A small-molecule ligand and the protein it binds are described below.
Small molecule (SMILES): Nc1ncnc2c1ncn2[C@@H]1O[C@H](CO[P](=O)(O)O[P](=O)(O)NP(=O)(O)O)[C@@H](O)[C@H]1O

Binding-site contacts:
Ligand atom O1G contacts residue THR98 of chain 2.D at 3.2 Å (h-bond).
Ligand atom N3B contacts residue THR97 of chain 2.D at 3.0 Å (h-bond).
Ligand atom PG contacts residue THR97 of chain 2.D at 3.2 Å.
Ligand atom O5' contacts residue GLY44 of chain 2.D at 2.9 Å (h-bond).
Ligand atom O2B contacts residue THR98 of chain 2.D at 3.5 Å.
Ligand atom O2B contacts residue LEU43 of chain 2.D at 3.5 Å.
Ligand atom O5' contacts residue LEU43 of chain 2.D at 3.5 Å.
Ligand atom O1A contacts residue THR42 of chain 2.D at 2.9 Å (h-bond).
Ligand atom O2B contacts residue THR99 of chain 2.D at 2.6 Å (h-bond).
Ligand atom N3B contacts residue GLY96 of chain 2.D at 3.4 Å (h-bond).
Ligand atom O1B contacts residue GLY96 of chain 2.D at 3.0 Å (h-bond).
Ligand atom C5 contacts residue PRO45 of chain 2.D at 3.4 Å (hydrophobic).
Ligand atom O2A contacts residue MG1 of chain 2.K at 2.2 Å.
Ligand atom O2G contacts residue ASP95 of chain 2.D at 3.6 Å.
Ligand atom O1B contacts residue MG1 of chain 2.K at 3.1 Å.
Ligand atom O4' contacts residue GLY44 of chain 2.D at 3.5 Å.
Ligand atom O1A contacts residue LEU43 of chain 2.D at 3.3 Å.
Ligand atom O2' contacts residue GLU496 of chain 2.D at 3.0 Å (salt-bridge).
Ligand atom O2' contacts residue GLY411 of chain 2.D at 3.1 Å (h-bond).
Ligand atom N3B contacts residue THR98 of chain 2.D at 3.0 Å (h-bond).
Ligand atom N6 contacts residue ILE494 of chain 2.D at 3.2 Å.
Ligand atom N3 contacts residue GLY411 of chain 2.D at 3.4 Å.
Ligand atom O1G contacts residue CYS65 of chain 2.D at 3.4 Å (h-bond).
Ligand atom PB contacts residue GLY96 of chain 2.D at 3.5 Å.
Ligand atom O3A contacts residue LEU43 of chain 2.D at 3.5 Å.
Ligand atom O3G contacts residue ASP95 of chain 2.D at 3.3 Å (salt-bridge).
Ligand atom O1G contacts residue ASP64 of chain 2.D at 3.6 Å.
Ligand atom PA contacts residue MG1 of chain 2.K at 3.5 Å.
Ligand atom O2G contacts residue GLY94 of chain 2.D at 3.6 Å (h-bond).
Ligand atom O3G contacts residue MG1 of chain 2.K at 2.2 Å.
Ligand atom O2B contacts residue GLY96 of chain 2.D at 3.4 Å.
Ligand atom PA contacts residue GLY44 of chain 2.D at 3.5 Å.
Ligand atom O2G contacts residue THR97 of chain 2.D at 2.7 Å (h-bond).
Ligand atom C6 contacts residue PRO45 of chain 2.D at 3.4 Å (hydrophobic).
Ligand atom O1G contacts residue THR97 of chain 2.D at 3.0 Å (h-bond).
Ligand atom O4' contacts residue LEU451 of chain 2.D at 3.4 Å.
Ligand atom C2 contacts residue ILE479 of chain 2.D at 3.3 Å (hydrophobic).
Ligand atom O2G contacts residue GLY96 of chain 2.D at 3.3 Å (h-bond).
Ligand atom O2' contacts residue ALA410 of chain 2.D at 2.9 Å.
Ligand atom O1A contacts residue GLY44 of chain 2.D at 2.9 Å (h-bond).

Sequence of chain 2.D:
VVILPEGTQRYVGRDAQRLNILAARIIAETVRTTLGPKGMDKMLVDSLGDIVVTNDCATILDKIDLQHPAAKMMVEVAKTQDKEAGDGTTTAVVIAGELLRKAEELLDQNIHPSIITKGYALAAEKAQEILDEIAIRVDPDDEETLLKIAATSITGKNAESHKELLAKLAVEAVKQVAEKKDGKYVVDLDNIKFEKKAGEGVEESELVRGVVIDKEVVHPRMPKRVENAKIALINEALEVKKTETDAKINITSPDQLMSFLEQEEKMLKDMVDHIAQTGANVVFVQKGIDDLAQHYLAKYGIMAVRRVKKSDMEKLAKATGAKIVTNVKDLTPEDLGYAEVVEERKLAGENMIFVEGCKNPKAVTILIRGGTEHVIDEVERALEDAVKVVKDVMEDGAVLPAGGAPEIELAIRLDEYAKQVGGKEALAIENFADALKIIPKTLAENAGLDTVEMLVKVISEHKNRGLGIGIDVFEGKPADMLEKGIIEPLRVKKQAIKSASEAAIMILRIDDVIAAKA